Sequence of chain 1.B:
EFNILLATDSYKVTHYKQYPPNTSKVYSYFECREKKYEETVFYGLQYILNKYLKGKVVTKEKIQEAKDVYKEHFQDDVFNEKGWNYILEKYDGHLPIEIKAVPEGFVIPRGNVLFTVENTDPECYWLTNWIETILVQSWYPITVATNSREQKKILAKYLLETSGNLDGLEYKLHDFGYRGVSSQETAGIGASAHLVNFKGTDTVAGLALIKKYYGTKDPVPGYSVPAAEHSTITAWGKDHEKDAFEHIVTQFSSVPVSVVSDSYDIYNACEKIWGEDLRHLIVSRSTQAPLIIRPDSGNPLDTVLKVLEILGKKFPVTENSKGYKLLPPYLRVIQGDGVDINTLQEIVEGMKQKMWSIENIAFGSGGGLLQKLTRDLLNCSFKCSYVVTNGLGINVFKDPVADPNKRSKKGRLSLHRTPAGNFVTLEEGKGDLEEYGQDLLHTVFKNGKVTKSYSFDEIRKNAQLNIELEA

Binding-site contacts:
Ligand atom O12 contacts residue ALA245 of chain 1.B at 3.5 Å (h-bond).
Ligand atom O12 contacts residue ALA244 of chain 1.B at 3.2 Å.
Ligand atom C4 contacts residue ASP219 of chain 1.B at 3.3 Å.
Ligand atom N3 contacts residue PHE193 of chain 1.B at 3.9 Å.
Ligand atom N3 contacts residue ASP219 of chain 1.B at 2.7 Å (salt-bridge).
Ligand atom S10 contacts residue SER275 of chain 1.B at 4.0 Å.
Ligand atom C2 contacts residue PHE193 of chain 1.B at 4.0 Å (hydrophobic).
Ligand atom C2 contacts residue ASP219 of chain 1.B at 3.6 Å.
Ligand atom O12 contacts residue ARG311 of chain 1.B at 3.0 Å (salt-bridge).
Ligand atom O11 contacts residue PHE193 of chain 1.B at 3.0 Å.
Ligand atom C9 contacts residue TYR18 of chain 1.A at 3.8 Å (hydrophobic).
Ligand atom C6 contacts residue PHE193 of chain 1.B at 3.8 Å (hydrophobic).
Ligand atom O12 contacts residue SER275 of chain 1.B at 3.6 Å (h-bond).
Ligand atom C5 contacts residue PHE193 of chain 1.B at 3.7 Å (hydrophobic).
Ligand atom C5 contacts residue TYR18 of chain 1.A at 3.5 Å (hydrophobic).
Ligand atom N13 contacts residue SER275 of chain 1.B at 4.0 Å.
Ligand atom C4 contacts residue PHE193 of chain 1.B at 3.6 Å (hydrophobic).
Ligand atom N13 contacts residue ALA244 of chain 1.B at 3.5 Å.
Ligand atom C7 contacts residue PHE193 of chain 1.B at 3.7 Å (hydrophobic).
Ligand atom C4 contacts residue TYR18 of chain 1.A at 3.7 Å (hydrophobic).
Ligand atom N13 contacts residue PHE193 of chain 1.B at 3.7 Å.
Ligand atom S10 contacts residue PHE193 of chain 1.B at 3.7 Å.
Ligand atom O11 contacts residue SER275 of chain 1.B at 4.0 Å.
Ligand atom C6 contacts residue TYR18 of chain 1.A at 3.7 Å (hydrophobic).
Ligand atom S10 contacts residue ALA244 of chain 1.B at 4.0 Å.
Ligand atom C1 contacts residue SER241 of chain 1.B at 3.3 Å.
Ligand atom C5 contacts residue ASP219 of chain 1.B at 3.0 Å.
Ligand atom C8 contacts residue PHE193 of chain 1.B at 3.7 Å (hydrophobic).
Ligand atom C1 contacts residue VAL242 of chain 1.B at 3.2 Å (hydrophobic).
Ligand atom C9 contacts residue PHE193 of chain 1.B at 3.6 Å (hydrophobic).
Ligand atom C1 contacts residue ALA244 of chain 1.B at 3.5 Å (hydrophobic).
Ligand atom O12 contacts residue TYR18 of chain 1.A at 3.6 Å.
Ligand atom C8 contacts residue ARG311 of chain 1.B at 3.7 Å.
Ligand atom O11 contacts residue ARG311 of chain 1.B at 2.9 Å (salt-bridge).
Ligand atom S10 contacts residue ARG311 of chain 1.B at 3.3 Å (salt-bridge).
Ligand atom C7 contacts residue TYR18 of chain 1.A at 3.8 Å (hydrophobic).
Ligand atom C1 contacts residue TYR18 of chain 1.A at 3.9 Å (hydrophobic).
Ligand atom C2 contacts residue ALA244 of chain 1.B at 3.5 Å (hydrophobic).
Ligand atom N3 contacts residue TYR18 of chain 1.A at 3.5 Å.
Ligand atom C1 contacts residue ASP219 of chain 1.B at 3.4 Å.

Sequence of chain 1.A:
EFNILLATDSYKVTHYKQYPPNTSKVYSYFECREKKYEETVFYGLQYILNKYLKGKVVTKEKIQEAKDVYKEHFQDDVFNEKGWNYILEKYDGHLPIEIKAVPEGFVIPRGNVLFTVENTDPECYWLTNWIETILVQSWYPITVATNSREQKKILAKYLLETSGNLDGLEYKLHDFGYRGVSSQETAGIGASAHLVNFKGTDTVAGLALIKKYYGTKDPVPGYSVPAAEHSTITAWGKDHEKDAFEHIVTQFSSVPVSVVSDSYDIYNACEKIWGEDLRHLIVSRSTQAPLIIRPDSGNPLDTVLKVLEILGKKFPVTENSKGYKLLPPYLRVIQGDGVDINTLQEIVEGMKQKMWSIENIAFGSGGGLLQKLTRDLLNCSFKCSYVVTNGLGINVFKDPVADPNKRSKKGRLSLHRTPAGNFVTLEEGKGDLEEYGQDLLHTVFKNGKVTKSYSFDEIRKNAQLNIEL

A protein and the small-molecule ligand that binds it are described below.
Small molecule (SMILES): CC1=Nc2ccc(Cl)cc2S(=O)(=O)N1